The small molecule below binds the protein below.
Small molecule (SMILES): Cc1ncc(COP(=O)(O)O)c(CN[C@@H](CS)C(=O)O)c1O

Sequence of chain 2.A:
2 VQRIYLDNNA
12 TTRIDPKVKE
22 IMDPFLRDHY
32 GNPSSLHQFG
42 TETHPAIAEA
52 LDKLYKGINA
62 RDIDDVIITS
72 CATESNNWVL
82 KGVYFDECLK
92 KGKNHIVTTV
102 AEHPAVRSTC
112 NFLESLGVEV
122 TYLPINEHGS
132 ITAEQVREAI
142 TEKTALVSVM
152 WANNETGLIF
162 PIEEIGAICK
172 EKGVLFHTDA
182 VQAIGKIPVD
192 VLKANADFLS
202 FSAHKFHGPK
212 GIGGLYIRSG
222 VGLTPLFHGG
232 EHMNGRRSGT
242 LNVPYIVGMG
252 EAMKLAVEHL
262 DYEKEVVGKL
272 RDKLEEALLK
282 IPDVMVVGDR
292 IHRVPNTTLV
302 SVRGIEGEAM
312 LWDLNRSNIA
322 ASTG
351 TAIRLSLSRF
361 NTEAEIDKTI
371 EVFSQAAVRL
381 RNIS

Sequence of chain 1.A:
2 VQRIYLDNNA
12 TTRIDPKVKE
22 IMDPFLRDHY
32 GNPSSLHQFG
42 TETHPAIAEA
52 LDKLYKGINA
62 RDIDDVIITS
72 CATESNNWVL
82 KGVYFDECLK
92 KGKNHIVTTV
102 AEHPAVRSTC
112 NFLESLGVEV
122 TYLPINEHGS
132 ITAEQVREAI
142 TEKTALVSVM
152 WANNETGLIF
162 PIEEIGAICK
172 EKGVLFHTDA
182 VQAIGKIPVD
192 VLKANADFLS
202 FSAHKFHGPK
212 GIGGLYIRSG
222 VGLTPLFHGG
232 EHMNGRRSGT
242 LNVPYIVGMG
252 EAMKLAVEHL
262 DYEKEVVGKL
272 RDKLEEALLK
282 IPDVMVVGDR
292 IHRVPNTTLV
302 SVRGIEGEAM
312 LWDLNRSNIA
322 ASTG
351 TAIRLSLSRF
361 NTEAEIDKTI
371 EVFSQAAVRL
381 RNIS

Binding-site contacts:
Ligand atom C6 contacts residue HIS104 of chain 2.A at 3.3 Å.
Ligand atom C2 contacts residue HIS104 of chain 2.A at 3.8 Å.
Ligand atom C contacts residue ASN10 of chain 2.A at 3.4 Å.
Ligand atom P contacts residue SER203 of chain 2.A at 3.8 Å.
Ligand atom C contacts residue ARG354 of chain 2.A at 3.6 Å.
Ligand atom OP4 contacts residue ALA73 of chain 2.A at 3.7 Å.
Ligand atom O3 contacts residue ASN155 of chain 2.A at 3.3 Å.
Ligand atom OP3 contacts residue CYS72 of chain 2.A at 3.6 Å.
Ligand atom OP3 contacts residue SER203 of chain 2.A at 2.5 Å (h-bond).
Ligand atom O3 contacts residue GLN183 of chain 2.A at 2.5 Å (h-bond).
Ligand atom OXT contacts residue ASN10 of chain 2.A at 3.6 Å (h-bond).
Ligand atom C4 contacts residue HIS104 of chain 2.A at 3.4 Å.
Ligand atom CA contacts residue ASN10 of chain 2.A at 3.5 Å.
Ligand atom C4 contacts residue LYS206 of chain 2.A at 3.4 Å.
Ligand atom OP3 contacts residue HIS205 of chain 2.A at 2.9 Å (h-bond).
Ligand atom C3 contacts residue HIS104 of chain 2.A at 3.7 Å.
Ligand atom P contacts residue THR74 of chain 2.A at 3.5 Å.
Ligand atom OP1 contacts residue GLY240 of chain 1.A at 3.7 Å.
Ligand atom O contacts residue ARG354 of chain 2.A at 2.9 Å (salt-bridge).
Ligand atom C4A contacts residue LYS206 of chain 2.A at 2.6 Å.
Ligand atom N1 contacts residue HIS104 of chain 2.A at 3.4 Å.
Ligand atom C3 contacts residue VAL182 of chain 2.A at 3.6 Å (hydrophobic).
Ligand atom OP2 contacts residue THR74 of chain 2.A at 2.4 Å (h-bond).
Ligand atom N1 contacts residue VAL182 of chain 2.A at 3.7 Å.
Ligand atom N contacts residue HIS104 of chain 2.A at 3.8 Å.
Ligand atom C2 contacts residue ASP180 of chain 2.A at 3.7 Å.
Ligand atom O contacts residue ASN10 of chain 2.A at 3.8 Å.
Ligand atom OP1 contacts residue THR241 of chain 1.A at 2.7 Å (h-bond).
Ligand atom C2 contacts residue VAL182 of chain 2.A at 3.6 Å (hydrophobic).
Ligand atom OP2 contacts residue ALA73 of chain 2.A at 3.5 Å (h-bond).
Ligand atom C5 contacts residue HIS104 of chain 2.A at 3.3 Å.
Ligand atom OXT contacts residue ARG354 of chain 2.A at 3.2 Å (salt-bridge).
Ligand atom C3 contacts residue GLN183 of chain 2.A at 3.8 Å.
Ligand atom N1 contacts residue ASP180 of chain 2.A at 3.1 Å (salt-bridge).
Ligand atom O contacts residue ALA11 of chain 2.A at 3.6 Å.
Ligand atom OXT contacts residue ASN155 of chain 2.A at 2.9 Å (h-bond).
Ligand atom C2A contacts residue ASP180 of chain 2.A at 3.4 Å.
Ligand atom OP2 contacts residue CYS72 of chain 2.A at 3.4 Å.
Ligand atom C2A contacts residue VAL182 of chain 2.A at 3.7 Å (hydrophobic).
Ligand atom C5M contacts residue HIS104 of chain 2.A at 3.3 Å.